Binding-site contacts:
Ligand atom C2 contacts residue ASN605 of chain 1.G at 2.5 Å.
Ligand atom C7 contacts residue ASN605 of chain 1.G at 3.3 Å.
Ligand atom O5 contacts residue SER607 of chain 1.G at 4.5 Å.
Ligand atom C4 contacts residue ASN605 of chain 1.G at 4.3 Å.
Ligand atom C3 contacts residue ASN605 of chain 1.G at 3.9 Å.
Ligand atom C8 contacts residue ASN605 of chain 1.G at 3.7 Å.
Ligand atom O5 contacts residue ASN605 of chain 1.G at 2.5 Å (h-bond).
Ligand atom C8 contacts residue TRP604 of chain 1.G at 3.6 Å (hydrophobic).
Ligand atom N2 contacts residue ASN605 of chain 1.G at 2.9 Å (h-bond).
Ligand atom O7 contacts residue ASN605 of chain 1.G at 3.5 Å (h-bond).
Ligand atom C1 contacts residue ASN605 of chain 1.G at 1.5 Å.
Ligand atom C5 contacts residue ASN605 of chain 1.G at 3.7 Å.
Ligand atom C1 contacts residue SER607 of chain 1.G at 4.3 Å.
Ligand atom C7 contacts residue PRO603 of chain 1.G at 4.4 Å (hydrophobic).
Ligand atom O7 contacts residue PRO603 of chain 1.G at 4.2 Å.
Ligand atom C8 contacts residue PRO603 of chain 1.G at 3.7 Å (hydrophobic).

This protein binds this small molecule.
Small molecule (SMILES): CC(=O)N[C@@H]1[C@@H](O)[C@H](O)[C@@H](CO)O[C@H]1O

Sequence of chain 1.G:
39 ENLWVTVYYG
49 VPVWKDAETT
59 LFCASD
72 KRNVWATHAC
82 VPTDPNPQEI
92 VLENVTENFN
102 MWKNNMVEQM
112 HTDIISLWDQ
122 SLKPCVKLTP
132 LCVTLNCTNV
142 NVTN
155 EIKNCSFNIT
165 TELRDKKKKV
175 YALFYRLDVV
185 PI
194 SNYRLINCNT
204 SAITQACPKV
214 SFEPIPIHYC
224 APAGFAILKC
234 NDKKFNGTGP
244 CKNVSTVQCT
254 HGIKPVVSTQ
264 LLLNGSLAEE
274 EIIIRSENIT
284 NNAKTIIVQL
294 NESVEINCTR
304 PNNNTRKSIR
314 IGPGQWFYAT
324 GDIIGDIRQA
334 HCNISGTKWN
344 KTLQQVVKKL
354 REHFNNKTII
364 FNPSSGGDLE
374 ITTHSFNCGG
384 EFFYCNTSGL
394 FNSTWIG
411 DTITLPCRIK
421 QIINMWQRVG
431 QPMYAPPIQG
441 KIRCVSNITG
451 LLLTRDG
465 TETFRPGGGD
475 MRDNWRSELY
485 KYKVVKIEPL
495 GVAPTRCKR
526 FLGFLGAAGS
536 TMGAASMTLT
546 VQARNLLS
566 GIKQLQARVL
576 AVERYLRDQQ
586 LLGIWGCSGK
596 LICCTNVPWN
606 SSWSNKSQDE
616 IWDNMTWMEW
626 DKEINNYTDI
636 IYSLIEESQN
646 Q